The small molecule below binds the protein below.
Small molecule (SMILES): Nc1ccn([C@H]2C[C@H](O)[C@@H](CO[P](=O)(O)O[P](=O)(O)OP(=O)(O)O)O2)c(=O)n1

Sequence of chain 1.B:
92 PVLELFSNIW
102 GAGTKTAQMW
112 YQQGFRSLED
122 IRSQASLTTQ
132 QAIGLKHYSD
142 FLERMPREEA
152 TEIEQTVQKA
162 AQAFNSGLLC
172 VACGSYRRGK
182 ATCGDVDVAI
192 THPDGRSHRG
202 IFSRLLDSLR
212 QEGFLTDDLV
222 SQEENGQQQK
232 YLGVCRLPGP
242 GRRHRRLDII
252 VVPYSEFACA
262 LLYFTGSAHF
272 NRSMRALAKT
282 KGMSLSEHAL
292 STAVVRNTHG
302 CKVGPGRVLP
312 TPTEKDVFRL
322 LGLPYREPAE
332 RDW

Binding-site contacts:
Ligand atom PG contacts residue SER176 of chain 1.B at 3.7 Å.
Ligand atom PA contacts residue MG1 of chain 1.E at 3.8 Å.
Ligand atom O1B contacts residue ARG179 of chain 1.B at 2.9 Å (salt-bridge).
Ligand atom O2 contacts residue ASN272 of chain 1.B at 3.0 Å (h-bond).
Ligand atom O3G contacts residue ARG145 of chain 1.B at 2.8 Å (salt-bridge).
Ligand atom O2B contacts residue ASP188 of chain 1.B at 3.2 Å (salt-bridge).
Ligand atom O2G contacts residue MG1 of chain 1.E at 2.4 Å.
Ligand atom O1G contacts residue ARG145 of chain 1.B at 3.2 Å (salt-bridge).
Ligand atom O2B contacts residue MG1 of chain 1.E at 2.1 Å.
Ligand atom O3G contacts residue CYS184 of chain 1.B at 3.8 Å.
Ligand atom O1B contacts residue SER176 of chain 1.B at 3.8 Å.
Ligand atom O3G contacts residue SER176 of chain 1.B at 2.8 Å (h-bond).
Ligand atom O3B contacts residue SER176 of chain 1.B at 3.7 Å.
Ligand atom PB contacts residue MG1 of chain 1.E at 3.3 Å.
Ligand atom O3' contacts residue THR266 of chain 1.B at 3.7 Å.
Ligand atom O3' contacts residue GLY267 of chain 1.B at 3.2 Å.
Ligand atom C4' contacts residue PHE265 of chain 1.B at 3.4 Å (hydrophobic).
Ligand atom O3' contacts residue PHE265 of chain 1.B at 3.6 Å (h-bond).
Ligand atom C1' contacts residue TYR264 of chain 1.B at 3.5 Å (hydrophobic).
Ligand atom O2A contacts residue ASP188 of chain 1.B at 3.0 Å (salt-bridge).
Ligand atom O2 contacts residue TYR264 of chain 1.B at 3.4 Å.
Ligand atom O3' contacts residue ARG179 of chain 1.B at 3.2 Å (salt-bridge).
Ligand atom C2 contacts residue ALA269 of chain 1.B at 3.8 Å (hydrophobic).
Ligand atom O2G contacts residue ASP186 of chain 1.B at 2.8 Å (salt-bridge).
Ligand atom C2' contacts residue ASN272 of chain 1.B at 3.7 Å.
Ligand atom C2' contacts residue TYR264 of chain 1.B at 3.5 Å (hydrophobic).
Ligand atom C5' contacts residue ASP188 of chain 1.B at 3.6 Å.
Ligand atom O2B contacts residue SER176 of chain 1.B at 3.1 Å (h-bond).
Ligand atom PG contacts residue MG1 of chain 1.E at 3.5 Å.
Ligand atom O2A contacts residue ASP186 of chain 1.B at 2.7 Å (salt-bridge).
Ligand atom C2' contacts residue GLY267 of chain 1.B at 3.5 Å.
Ligand atom O3G contacts residue GLY185 of chain 1.B at 2.8 Å (h-bond).
Ligand atom O2A contacts residue MG1 of chain 1.E at 2.6 Å.
Ligand atom PG contacts residue GLY185 of chain 1.B at 3.8 Å.
Ligand atom O3' contacts residue SER268 of chain 1.B at 3.8 Å.
Ligand atom N3 contacts residue ALA269 of chain 1.B at 3.7 Å.
Ligand atom O3B contacts residue MG1 of chain 1.E at 3.8 Å.
Ligand atom O2B contacts residue GLY175 of chain 1.B at 3.7 Å.
Ligand atom C2' contacts residue ALA269 of chain 1.B at 3.6 Å (hydrophobic).
Ligand atom O2 contacts residue ALA269 of chain 1.B at 3.8 Å.